A protein and the small-molecule ligand that binds it are described below.
Small molecule (SMILES): CO[P](=O)(O)O[C@H]1[C@@H](O)[C@H](n2ccc(=O)[nH]c2=O)O[C@@H]1COP(=O)(O)O

Sequence of chain 3.L:
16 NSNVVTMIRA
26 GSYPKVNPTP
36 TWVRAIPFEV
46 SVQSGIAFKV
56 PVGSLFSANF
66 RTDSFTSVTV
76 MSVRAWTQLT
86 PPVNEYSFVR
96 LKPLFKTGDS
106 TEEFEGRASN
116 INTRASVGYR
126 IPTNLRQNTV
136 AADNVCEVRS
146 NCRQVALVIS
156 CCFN

Sequence of chain 1.L:
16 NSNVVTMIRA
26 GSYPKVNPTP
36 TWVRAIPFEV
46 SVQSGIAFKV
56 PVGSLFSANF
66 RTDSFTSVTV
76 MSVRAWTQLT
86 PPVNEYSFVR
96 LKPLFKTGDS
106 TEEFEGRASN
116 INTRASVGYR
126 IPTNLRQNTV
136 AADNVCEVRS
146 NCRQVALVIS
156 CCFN

Binding-site contacts:
Ligand atom N1 contacts residue ARG125 of chain 3.L at 3.9 Å.
Ligand atom P contacts residue ARG131 of chain 3.L at 3.6 Å.
Ligand atom C4' contacts residue ARG125 of chain 3.L at 4.4 Å.
Ligand atom C4 contacts residue SER17 of chain 1.L at 4.1 Å.
Ligand atom C4 contacts residue ARG125 of chain 3.L at 3.7 Å.
Ligand atom C5' contacts residue ARG125 of chain 3.L at 4.2 Å.
Ligand atom N3 contacts residue ASN16 of chain 1.L at 2.7 Å (h-bond).
Ligand atom P contacts residue ILE23 of chain 1.L at 4.3 Å.
Ligand atom O4 contacts residue THR21 of chain 1.L at 4.3 Å.
Ligand atom N3 contacts residue SER17 of chain 1.L at 4.4 Å.
Ligand atom C4 contacts residue ASN16 of chain 1.L at 3.9 Å.
Ligand atom OP1 contacts residue ARG125 of chain 3.L at 2.9 Å (salt-bridge).
Ligand atom C5 contacts residue ARG125 of chain 3.L at 3.7 Å.
Ligand atom O4 contacts residue ARG125 of chain 3.L at 4.0 Å.
Ligand atom O4 contacts residue SER17 of chain 1.L at 3.2 Å.
Ligand atom O5' contacts residue ARG131 of chain 3.L at 2.9 Å (salt-bridge).
Ligand atom OP1 contacts residue ARG131 of chain 3.L at 3.4 Å (salt-bridge).
Ligand atom P contacts residue ARG125 of chain 3.L at 3.8 Å.
Ligand atom N3 contacts residue ARG125 of chain 3.L at 3.8 Å.
Ligand atom OP3 contacts residue ILE23 of chain 1.L at 4.4 Å.
Ligand atom OP2 contacts residue ARG131 of chain 3.L at 3.8 Å.
Ligand atom C2' contacts residue ARG125 of chain 3.L at 3.8 Å.
Ligand atom C5' contacts residue ARG131 of chain 3.L at 3.4 Å.
Ligand atom O2 contacts residue ASN16 of chain 1.L at 2.7 Å (h-bond).
Ligand atom C6 contacts residue ARG125 of chain 3.L at 3.7 Å.
Ligand atom N1 contacts residue ASN16 of chain 1.L at 4.4 Å.
Ligand atom OP2 contacts residue ILE23 of chain 1.L at 4.1 Å.
Ligand atom C3' contacts residue ARG125 of chain 3.L at 3.4 Å.
Ligand atom OP1 contacts residue ILE23 of chain 1.L at 3.7 Å.
Ligand atom O3' contacts residue ARG125 of chain 3.L at 4.1 Å.
Ligand atom C2 contacts residue ARG125 of chain 3.L at 4.0 Å.
Ligand atom O2 contacts residue ARG125 of chain 3.L at 4.1 Å.
Ligand atom OP2 contacts residue SER77 of chain 3.L at 4.1 Å.
Ligand atom O5' contacts residue ARG125 of chain 3.L at 3.1 Å (salt-bridge).
Ligand atom OP3 contacts residue ARG125 of chain 3.L at 2.7 Å.
Ligand atom C5' contacts residue MET76 of chain 3.L at 4.4 Å (hydrophobic).
Ligand atom C1' contacts residue ARG125 of chain 3.L at 4.4 Å.
Ligand atom C2 contacts residue ASN16 of chain 1.L at 3.0 Å.
Ligand atom OP3 contacts residue SER77 of chain 3.L at 4.4 Å.
Ligand atom O4 contacts residue ASN16 of chain 1.L at 4.2 Å.